Sequence of chain 8.A:
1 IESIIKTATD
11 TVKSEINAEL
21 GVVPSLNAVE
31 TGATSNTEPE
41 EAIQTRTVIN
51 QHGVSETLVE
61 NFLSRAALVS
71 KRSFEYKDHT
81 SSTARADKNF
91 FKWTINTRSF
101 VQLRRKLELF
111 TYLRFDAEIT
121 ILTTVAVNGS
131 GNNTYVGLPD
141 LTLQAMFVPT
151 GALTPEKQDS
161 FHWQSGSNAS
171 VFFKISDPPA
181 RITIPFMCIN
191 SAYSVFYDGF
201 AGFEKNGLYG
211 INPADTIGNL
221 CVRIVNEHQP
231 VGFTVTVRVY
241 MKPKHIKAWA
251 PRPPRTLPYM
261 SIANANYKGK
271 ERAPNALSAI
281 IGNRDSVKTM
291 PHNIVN

Sequence of chain 8.B:
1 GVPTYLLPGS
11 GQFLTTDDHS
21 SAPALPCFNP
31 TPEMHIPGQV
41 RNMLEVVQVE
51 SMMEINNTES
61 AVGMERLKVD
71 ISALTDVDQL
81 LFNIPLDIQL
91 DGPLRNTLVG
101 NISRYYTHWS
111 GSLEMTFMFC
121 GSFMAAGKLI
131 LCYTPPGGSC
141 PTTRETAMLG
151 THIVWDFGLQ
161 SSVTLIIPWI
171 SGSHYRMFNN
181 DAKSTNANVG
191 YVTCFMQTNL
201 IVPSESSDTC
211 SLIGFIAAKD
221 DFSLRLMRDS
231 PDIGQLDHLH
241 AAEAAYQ

Binding-site contacts:
Ligand atom CM6 contacts residue MET187 of chain 8.A at 3.8 Å (hydrophobic).
Ligand atom CM3 contacts residue THR97 of chain 8.A at 3.9 Å.
Ligand atom C3B contacts residue ILE119 of chain 8.A at 3.5 Å (hydrophobic).
Ligand atom N3A contacts residue ILE182 of chain 8.A at 3.0 Å.
Ligand atom N1A contacts residue LEU220 of chain 8.A at 3.0 Å.
Ligand atom O1 contacts residue ILE217 of chain 8.A at 3.2 Å.
Ligand atom O1A contacts residue ILE182 of chain 8.A at 3.9 Å.
Ligand atom CM6 contacts residue ILE217 of chain 8.A at 3.4 Å (hydrophobic).
Ligand atom F1 contacts residue ALA145 of chain 8.A at 3.0 Å.
Ligand atom F2 contacts residue SER170 of chain 8.A at 3.5 Å.
Ligand atom O1A contacts residue LEU220 of chain 8.A at 3.4 Å.
Ligand atom C4 contacts residue PHE115 of chain 8.A at 3.3 Å (hydrophobic).
Ligand atom C2A contacts residue LEU220 of chain 8.A at 3.8 Å (hydrophobic).
Ligand atom F1 contacts residue SER170 of chain 8.A at 3.7 Å.
Ligand atom CM4 contacts residue ALA169 of chain 8.A at 3.5 Å (hydrophobic).
Ligand atom F3 contacts residue ILE182 of chain 8.A at 3.2 Å.
Ligand atom F2 contacts residue ALA145 of chain 8.A at 3.0 Å.
Ligand atom C3A contacts residue ILE182 of chain 8.A at 3.2 Å (hydrophobic).
Ligand atom O1A contacts residue ALA145 of chain 8.A at 3.8 Å.
Ligand atom C5B contacts residue ILE184 of chain 8.A at 3.4 Å (hydrophobic).
Ligand atom CM2 contacts residue ILE119 of chain 8.A at 3.5 Å (hydrophobic).
Ligand atom F3 contacts residue ALA169 of chain 8.A at 3.7 Å.
Ligand atom CM4 contacts residue ALA145 of chain 8.A at 3.5 Å (hydrophobic).
Ligand atom C6B contacts residue ILE184 of chain 8.A at 3.7 Å (hydrophobic).
Ligand atom C6B contacts residue ILE95 of chain 8.A at 3.6 Å (hydrophobic).
Ligand atom C2A contacts residue ILE182 of chain 8.A at 3.6 Å (hydrophobic).
Ligand atom CM4 contacts residue ILE182 of chain 8.A at 3.6 Å (hydrophobic).
Ligand atom N3A contacts residue ILE184 of chain 8.A at 3.9 Å.
Ligand atom F3 contacts residue ALA24 of chain 8.B at 3.9 Å.
Ligand atom C2B contacts residue ILE119 of chain 8.A at 3.5 Å (hydrophobic).
Ligand atom N3A contacts residue PHE147 of chain 8.A at 3.6 Å.
Ligand atom CM2 contacts residue TRP93 of chain 8.A at 3.9 Å (hydrophobic).
Ligand atom F2 contacts residue PHE147 of chain 8.A at 3.2 Å.
Ligand atom F2 contacts residue MET146 of chain 8.A at 3.7 Å.
Ligand atom CM6 contacts residue ILE184 of chain 8.A at 3.5 Å (hydrophobic).
Ligand atom F1 contacts residue VAL171 of chain 8.A at 3.0 Å.
Ligand atom F2 contacts residue ALA169 of chain 8.A at 2.2 Å.
Ligand atom F3 contacts residue LEU14 of chain 9.B at 3.9 Å.
Ligand atom C1B contacts residue ILE95 of chain 8.A at 3.5 Å (hydrophobic).
Ligand atom O1B contacts residue ILE95 of chain 8.A at 3.0 Å.

Sequence of chain 9.B:
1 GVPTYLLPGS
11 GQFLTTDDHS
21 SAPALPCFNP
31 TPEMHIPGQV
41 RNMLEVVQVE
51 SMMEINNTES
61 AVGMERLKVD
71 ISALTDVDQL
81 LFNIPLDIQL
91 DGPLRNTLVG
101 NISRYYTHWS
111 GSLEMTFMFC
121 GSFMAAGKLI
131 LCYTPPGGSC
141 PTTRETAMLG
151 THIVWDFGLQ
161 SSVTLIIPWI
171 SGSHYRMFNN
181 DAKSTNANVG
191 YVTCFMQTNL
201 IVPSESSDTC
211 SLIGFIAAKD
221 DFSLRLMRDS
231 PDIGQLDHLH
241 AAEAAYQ

This small molecule binds to this protein.
Small molecule (SMILES): Cc1cc(CCCOc2c(C)cc(-c3noc(C(F)(F)F)n3)cc2C)on1